Binding-site contacts:
Ligand atom C2 contacts residue VAL145 of chain 1.A at 3.5 Å (hydrophobic).
Ligand atom C19 contacts residue PHE132 of chain 1.A at 3.8 Å (hydrophobic).
Ligand atom N17 contacts residue PHE132 of chain 1.A at 3.9 Å.
Ligand atom C12 contacts residue LEU144 of chain 1.A at 3.7 Å (hydrophobic).
Ligand atom C4 contacts residue TYR313 of chain 1.A at 3.6 Å (hydrophobic).
Ligand atom C1 contacts residue PHE240 of chain 1.A at 3.9 Å (hydrophobic).
Ligand atom C16 contacts residue PHE132 of chain 1.A at 3.5 Å (hydrophobic).
Ligand atom C20 contacts residue PHE132 of chain 1.A at 3.5 Å (hydrophobic).
Ligand atom C12 contacts residue PHE132 of chain 1.A at 4.0 Å (hydrophobic).
Ligand atom CL7 contacts residue VAL145 of chain 1.A at 4.0 Å.
Ligand atom C12 contacts residue SER270 of chain 1.A at 3.9 Å.
Ligand atom C15 contacts residue SER270 of chain 1.A at 3.6 Å.
Ligand atom CL7 contacts residue PHE132 of chain 1.A at 3.6 Å.
Ligand atom CL8 contacts residue SER270 of chain 1.A at 3.3 Å.
Ligand atom C3 contacts residue LEU144 of chain 1.A at 3.9 Å (hydrophobic).
Ligand atom O10 contacts residue PHE240 of chain 1.A at 3.7 Å.
Ligand atom C4 contacts residue VAL268 of chain 1.A at 3.6 Å (hydrophobic).
Ligand atom C3 contacts residue PHE240 of chain 1.A at 3.7 Å (hydrophobic).
Ligand atom C19 contacts residue PHE244 of chain 1.A at 3.7 Å (hydrophobic).
Ligand atom C13 contacts residue SER312 of chain 1.A at 3.6 Å.
Ligand atom C16 contacts residue SER270 of chain 1.A at 3.6 Å.
Ligand atom C11 contacts residue SER270 of chain 1.A at 3.9 Å.
Ligand atom C14 contacts residue SER270 of chain 1.A at 3.7 Å.
Ligand atom C1 contacts residue LEU144 of chain 1.A at 3.7 Å (hydrophobic).
Ligand atom C20 contacts residue ASN242 of chain 1.A at 3.8 Å.
Ligand atom C2 contacts residue LEU144 of chain 1.A at 3.5 Å (hydrophobic).
Ligand atom O10 contacts residue ASN242 of chain 1.A at 3.4 Å.
Ligand atom C5 contacts residue PHE240 of chain 1.A at 3.6 Å (hydrophobic).
Ligand atom C16 contacts residue ASN242 of chain 1.A at 3.6 Å.
Ligand atom C11 contacts residue PHE132 of chain 1.A at 3.7 Å (hydrophobic).
Ligand atom CL7 contacts residue SER141 of chain 1.A at 3.4 Å.
Ligand atom C13 contacts residue SER270 of chain 1.A at 3.8 Å.
Ligand atom C18 contacts residue PHE244 of chain 1.A at 3.7 Å (hydrophobic).
Ligand atom C15 contacts residue PHE132 of chain 1.A at 3.5 Å (hydrophobic).
Ligand atom CL8 contacts residue SER269 of chain 1.A at 3.2 Å.
Ligand atom C14 contacts residue PHE132 of chain 1.A at 3.8 Å (hydrophobic).
Ligand atom C4 contacts residue PHE240 of chain 1.A at 3.5 Å (hydrophobic).
Ligand atom C6 contacts residue PHE240 of chain 1.A at 3.5 Å (hydrophobic).
Ligand atom C15 contacts residue ASN242 of chain 1.A at 4.0 Å.
Ligand atom C5 contacts residue TYR313 of chain 1.A at 3.9 Å (hydrophobic).

This protein binds this small molecule.
Small molecule (SMILES): O=C(c1ccc2ncccc2c1)c1c(Cl)cccc1Cl

Sequence of chain 1.A:
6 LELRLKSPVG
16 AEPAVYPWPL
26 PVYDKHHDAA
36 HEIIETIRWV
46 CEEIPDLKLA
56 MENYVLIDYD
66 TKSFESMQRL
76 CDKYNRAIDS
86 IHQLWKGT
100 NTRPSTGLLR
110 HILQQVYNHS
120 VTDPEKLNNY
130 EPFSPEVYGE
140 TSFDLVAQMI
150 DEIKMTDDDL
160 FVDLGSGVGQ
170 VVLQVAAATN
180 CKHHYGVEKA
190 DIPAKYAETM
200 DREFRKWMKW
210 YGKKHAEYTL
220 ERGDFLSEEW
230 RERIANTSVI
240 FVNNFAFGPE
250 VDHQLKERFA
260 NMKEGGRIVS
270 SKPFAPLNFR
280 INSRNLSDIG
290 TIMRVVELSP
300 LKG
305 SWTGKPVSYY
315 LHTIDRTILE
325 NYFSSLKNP